Sequence of chain 1.A:
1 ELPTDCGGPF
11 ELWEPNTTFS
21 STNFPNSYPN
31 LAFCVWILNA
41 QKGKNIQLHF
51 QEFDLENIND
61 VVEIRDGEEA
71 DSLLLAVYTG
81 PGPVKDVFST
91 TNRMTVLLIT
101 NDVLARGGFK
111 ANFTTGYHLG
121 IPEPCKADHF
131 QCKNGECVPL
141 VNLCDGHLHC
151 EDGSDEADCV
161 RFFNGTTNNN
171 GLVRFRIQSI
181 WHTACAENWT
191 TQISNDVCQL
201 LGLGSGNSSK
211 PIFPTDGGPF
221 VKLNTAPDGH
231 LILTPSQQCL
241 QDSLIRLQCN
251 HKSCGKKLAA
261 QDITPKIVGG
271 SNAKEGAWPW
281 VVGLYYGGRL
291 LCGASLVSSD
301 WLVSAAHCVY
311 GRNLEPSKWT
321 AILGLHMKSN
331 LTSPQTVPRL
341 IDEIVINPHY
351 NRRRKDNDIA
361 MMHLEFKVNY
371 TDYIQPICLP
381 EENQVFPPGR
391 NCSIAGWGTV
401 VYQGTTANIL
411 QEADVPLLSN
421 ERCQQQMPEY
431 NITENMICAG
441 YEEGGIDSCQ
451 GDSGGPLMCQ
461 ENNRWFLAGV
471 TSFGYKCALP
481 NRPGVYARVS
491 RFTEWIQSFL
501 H

Binding-site contacts:
Ligand atom C8 contacts residue GLY389 of chain 1.A at 3.3 Å.
Ligand atom C6 contacts residue ILE267 of chain 1.A at 3.8 Å (hydrophobic).
Ligand atom C7 contacts residue ASN391 of chain 1.A at 3.5 Å.
Ligand atom C7 contacts residue GLY389 of chain 1.A at 4.1 Å.
Ligand atom O5 contacts residue ILE267 of chain 1.A at 4.4 Å.
Ligand atom C5 contacts residue ASN391 of chain 1.A at 3.7 Å.
Ligand atom O5 contacts residue ASN391 of chain 1.A at 2.4 Å (h-bond).
Ligand atom C1 contacts residue ASN391 of chain 1.A at 1.4 Å.
Ligand atom C4 contacts residue ASN391 of chain 1.A at 4.2 Å.
Ligand atom C3 contacts residue ASN391 of chain 1.A at 3.8 Å.
Ligand atom C8 contacts residue ASN391 of chain 1.A at 3.8 Å.
Ligand atom O7 contacts residue ASN391 of chain 1.A at 3.9 Å.
Ligand atom N2 contacts residue GLY389 of chain 1.A at 3.7 Å.
Ligand atom C2 contacts residue ASN391 of chain 1.A at 2.5 Å.
Ligand atom O6 contacts residue ILE267 of chain 1.A at 4.4 Å.
Ligand atom C8 contacts residue ARG390 of chain 1.A at 3.9 Å.
Ligand atom N2 contacts residue ASN391 of chain 1.A at 2.8 Å (h-bond).

This protein binds this small molecule.
Small molecule (SMILES): CC(=O)N[C@@H]1[C@@H](O)[C@H](O)[C@@H](CO)O[C@H]1O